Binding-site contacts:
Ligand atom C4 contacts residue ASN141 of chain 1.C at 4.2 Å.
Ligand atom O5 contacts residue PHE142 of chain 1.C at 3.9 Å.
Ligand atom O5 contacts residue ASN141 of chain 1.C at 2.4 Å (h-bond).
Ligand atom C2 contacts residue ASN141 of chain 1.C at 2.4 Å.
Ligand atom C5 contacts residue ASN141 of chain 1.C at 3.7 Å.
Ligand atom N2 contacts residue ASN141 of chain 1.C at 2.9 Å (h-bond).
Ligand atom C1 contacts residue PHE142 of chain 1.C at 4.5 Å (hydrophobic).
Ligand atom N2 contacts residue ASP31 of chain 1.C at 3.7 Å.
Ligand atom C8 contacts residue ASP31 of chain 1.C at 3.1 Å.
Ligand atom C8 contacts residue PRO28 of chain 1.C at 3.7 Å (hydrophobic).
Ligand atom C3 contacts residue ASN141 of chain 1.C at 3.8 Å.
Ligand atom C7 contacts residue ASN141 of chain 1.C at 3.1 Å.
Ligand atom C7 contacts residue ASP31 of chain 1.C at 3.9 Å.
Ligand atom O7 contacts residue ASN141 of chain 1.C at 2.9 Å (h-bond).
Ligand atom C1 contacts residue ASN141 of chain 1.C at 1.4 Å.
Ligand atom O6 contacts residue PHE142 of chain 1.C at 3.6 Å.
Ligand atom C8 contacts residue ASN141 of chain 1.C at 4.3 Å.

A small-molecule ligand and the protein it binds are described below.
Small molecule (SMILES): CC(=O)N[C@@H]1[C@@H](O)[C@H](O)[C@@H](CO)O[C@H]1O

Sequence of chain 1.C:
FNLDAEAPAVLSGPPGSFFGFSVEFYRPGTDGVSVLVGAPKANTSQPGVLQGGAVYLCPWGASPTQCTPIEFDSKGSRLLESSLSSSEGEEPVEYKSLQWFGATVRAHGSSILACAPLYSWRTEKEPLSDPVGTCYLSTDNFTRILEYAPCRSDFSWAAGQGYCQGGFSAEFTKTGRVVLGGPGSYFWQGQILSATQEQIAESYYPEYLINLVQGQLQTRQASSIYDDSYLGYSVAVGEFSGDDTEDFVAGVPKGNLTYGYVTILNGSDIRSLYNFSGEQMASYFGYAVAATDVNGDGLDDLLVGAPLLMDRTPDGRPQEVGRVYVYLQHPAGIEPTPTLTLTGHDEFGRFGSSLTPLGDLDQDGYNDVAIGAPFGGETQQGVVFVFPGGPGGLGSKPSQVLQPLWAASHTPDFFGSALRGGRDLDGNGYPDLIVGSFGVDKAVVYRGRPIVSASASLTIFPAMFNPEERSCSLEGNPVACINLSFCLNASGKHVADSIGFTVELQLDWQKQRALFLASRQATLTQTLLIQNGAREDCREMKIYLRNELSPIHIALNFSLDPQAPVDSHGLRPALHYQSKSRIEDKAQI